Sequence of chain 1.A:
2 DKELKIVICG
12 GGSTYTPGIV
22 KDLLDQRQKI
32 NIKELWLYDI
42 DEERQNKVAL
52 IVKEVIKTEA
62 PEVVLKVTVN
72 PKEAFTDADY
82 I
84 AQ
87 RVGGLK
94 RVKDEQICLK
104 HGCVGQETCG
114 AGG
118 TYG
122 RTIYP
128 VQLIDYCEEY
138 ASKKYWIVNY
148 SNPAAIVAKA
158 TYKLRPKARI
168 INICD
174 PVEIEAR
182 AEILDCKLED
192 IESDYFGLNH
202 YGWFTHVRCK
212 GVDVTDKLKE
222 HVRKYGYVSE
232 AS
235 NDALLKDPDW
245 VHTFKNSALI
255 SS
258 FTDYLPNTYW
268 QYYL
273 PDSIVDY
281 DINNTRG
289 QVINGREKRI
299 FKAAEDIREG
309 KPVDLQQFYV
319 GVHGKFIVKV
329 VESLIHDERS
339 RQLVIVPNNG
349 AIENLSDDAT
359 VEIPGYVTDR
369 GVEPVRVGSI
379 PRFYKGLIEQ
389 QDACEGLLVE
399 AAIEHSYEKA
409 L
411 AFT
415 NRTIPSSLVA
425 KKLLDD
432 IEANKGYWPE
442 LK

A protein and the small-molecule ligand that binds it are described below.
Small molecule (SMILES): O=P(O)(O)OC[C@H]1O[C@H](O)[C@H](O)[C@@H](O)[C@@H]1O

Binding-site contacts:
Ligand atom O3 contacts residue MN1 of chain 1.E at 3.2 Å.
Ligand atom O2 contacts residue MSE173 of chain 1.A at 3.3 Å.
Ligand atom C2 contacts residue TYR266 of chain 1.A at 3.4 Å (hydrophobic).
Ligand atom C3 contacts residue ASN149 of chain 1.A at 3.5 Å.
Ligand atom O2 contacts residue HIS201 of chain 1.A at 3.3 Å (h-bond).
Ligand atom O5 contacts residue TRP244 of chain 1.A at 3.1 Å.
Ligand atom C6 contacts residue TRP244 of chain 1.A at 3.6 Å (hydrophobic).
Ligand atom O1 contacts residue ASP172 of chain 1.A at 2.5 Å (salt-bridge).
Ligand atom O3 contacts residue ASN149 of chain 1.A at 2.6 Å (h-bond).
Ligand atom P contacts residue ARG94 of chain 1.A at 3.4 Å.
Ligand atom O2 contacts residue NAD1 of chain 1.G at 2.4 Å (h-bond).
Ligand atom O2P contacts residue ARG294 of chain 1.A at 3.0 Å (salt-bridge).
Ligand atom O1P contacts residue ARG286 of chain 1.A at 3.2 Å (salt-bridge).
Ligand atom O3P contacts residue VAL290 of chain 1.A at 3.9 Å.
Ligand atom P contacts residue ARG286 of chain 1.A at 3.9 Å.
Ligand atom O4 contacts residue ASN149 of chain 1.A at 3.9 Å.
Ligand atom O2 contacts residue MN1 of chain 1.E at 2.6 Å.
Ligand atom O2P contacts residue ARG94 of chain 1.A at 2.9 Å (salt-bridge).
Ligand atom O1P contacts residue ARG94 of chain 1.A at 2.3 Å (salt-bridge).
Ligand atom O3 contacts residue HIS201 of chain 1.A at 3.1 Å.
Ligand atom C4 contacts residue GLU110 of chain 1.A at 3.6 Å.
Ligand atom O4 contacts residue GLU110 of chain 1.A at 2.8 Å (salt-bridge).
Ligand atom C4 contacts residue TYR266 of chain 1.A at 3.5 Å (hydrophobic).
Ligand atom O3 contacts residue TYR266 of chain 1.A at 3.2 Å (h-bond).
Ligand atom O3P contacts residue ARG286 of chain 1.A at 2.8 Å (salt-bridge).
Ligand atom C6 contacts residue TYR16 of chain 1.A at 3.9 Å (hydrophobic).
Ligand atom O2 contacts residue ASP172 of chain 1.A at 3.1 Å (salt-bridge).
Ligand atom C2 contacts residue NAD1 of chain 1.G at 3.4 Å.
Ligand atom O2 contacts residue CYS171 of chain 1.A at 3.7 Å.
Ligand atom C1 contacts residue ASP172 of chain 1.A at 3.6 Å.
Ligand atom C2 contacts residue ASP172 of chain 1.A at 3.9 Å.
Ligand atom O3 contacts residue GLU110 of chain 1.A at 3.4 Å (salt-bridge).
Ligand atom O3 contacts residue NAD1 of chain 1.G at 3.6 Å.
Ligand atom C3 contacts residue TYR266 of chain 1.A at 3.5 Å (hydrophobic).
Ligand atom O3P contacts residue ARG294 of chain 1.A at 3.4 Å (salt-bridge).
Ligand atom C2 contacts residue MN1 of chain 1.E at 3.6 Å.
Ligand atom C3 contacts residue MN1 of chain 1.E at 3.8 Å.
Ligand atom C3 contacts residue NAD1 of chain 1.G at 3.4 Å.
Ligand atom O2P contacts residue TYR16 of chain 1.A at 3.9 Å.
Ligand atom O1 contacts residue NAD1 of chain 1.G at 3.3 Å.